Sequence of chain 20.A:
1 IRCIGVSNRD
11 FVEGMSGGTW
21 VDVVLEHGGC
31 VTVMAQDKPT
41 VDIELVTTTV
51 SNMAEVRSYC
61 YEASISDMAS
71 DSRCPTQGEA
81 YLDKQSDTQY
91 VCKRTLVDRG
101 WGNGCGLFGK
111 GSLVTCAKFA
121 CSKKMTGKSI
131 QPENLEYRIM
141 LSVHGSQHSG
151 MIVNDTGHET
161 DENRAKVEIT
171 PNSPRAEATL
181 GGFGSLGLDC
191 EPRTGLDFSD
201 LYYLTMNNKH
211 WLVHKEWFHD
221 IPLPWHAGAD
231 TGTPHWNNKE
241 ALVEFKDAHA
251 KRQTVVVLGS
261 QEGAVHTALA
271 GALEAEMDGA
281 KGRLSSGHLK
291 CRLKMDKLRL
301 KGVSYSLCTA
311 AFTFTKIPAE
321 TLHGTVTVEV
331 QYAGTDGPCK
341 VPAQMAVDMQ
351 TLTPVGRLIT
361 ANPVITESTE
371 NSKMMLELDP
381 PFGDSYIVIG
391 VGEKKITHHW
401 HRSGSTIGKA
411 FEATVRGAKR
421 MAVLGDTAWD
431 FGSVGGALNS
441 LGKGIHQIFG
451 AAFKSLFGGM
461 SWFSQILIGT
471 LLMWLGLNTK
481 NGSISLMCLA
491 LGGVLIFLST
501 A

Binding-site contacts:
Ligand atom C1 contacts residue THR156 of chain 20.A at 3.4 Å.
Ligand atom C7 contacts residue GLY150 of chain 20.A at 4.3 Å.
Ligand atom C2 contacts residue ASN154 of chain 20.A at 4.0 Å.
Ligand atom O5 contacts residue ASN154 of chain 20.A at 4.0 Å.
Ligand atom O5 contacts residue THR156 of chain 20.A at 4.2 Å.
Ligand atom N2 contacts residue ASN154 of chain 20.A at 3.8 Å.
Ligand atom C7 contacts residue ASN154 of chain 20.A at 3.5 Å.
Ligand atom C3 contacts residue THR156 of chain 20.A at 4.0 Å.
Ligand atom N2 contacts residue THR156 of chain 20.A at 3.8 Å.
Ligand atom C1 contacts residue ASN154 of chain 20.A at 3.0 Å.
Ligand atom C8 contacts residue ASN154 of chain 20.A at 3.9 Å.
Ligand atom C1 contacts residue MET151 of chain 20.A at 4.4 Å (hydrophobic).
Ligand atom O7 contacts residue ASN154 of chain 20.A at 3.3 Å (h-bond).
Ligand atom O7 contacts residue GLY150 of chain 20.A at 3.4 Å (h-bond).
Ligand atom C5 contacts residue THR156 of chain 20.A at 4.3 Å.
Ligand atom C2 contacts residue THR156 of chain 20.A at 3.9 Å.

This protein binds this small molecule.
Small molecule (SMILES): CC(=O)N[C@H]1[C@H](O[C@H]2[C@H](O)[C@@H](NC(C)=O)CO[C@@H]2CO)O[C@H](CO)[C@@H](O)[C@@H]1O